Sequence of chain 22.H:
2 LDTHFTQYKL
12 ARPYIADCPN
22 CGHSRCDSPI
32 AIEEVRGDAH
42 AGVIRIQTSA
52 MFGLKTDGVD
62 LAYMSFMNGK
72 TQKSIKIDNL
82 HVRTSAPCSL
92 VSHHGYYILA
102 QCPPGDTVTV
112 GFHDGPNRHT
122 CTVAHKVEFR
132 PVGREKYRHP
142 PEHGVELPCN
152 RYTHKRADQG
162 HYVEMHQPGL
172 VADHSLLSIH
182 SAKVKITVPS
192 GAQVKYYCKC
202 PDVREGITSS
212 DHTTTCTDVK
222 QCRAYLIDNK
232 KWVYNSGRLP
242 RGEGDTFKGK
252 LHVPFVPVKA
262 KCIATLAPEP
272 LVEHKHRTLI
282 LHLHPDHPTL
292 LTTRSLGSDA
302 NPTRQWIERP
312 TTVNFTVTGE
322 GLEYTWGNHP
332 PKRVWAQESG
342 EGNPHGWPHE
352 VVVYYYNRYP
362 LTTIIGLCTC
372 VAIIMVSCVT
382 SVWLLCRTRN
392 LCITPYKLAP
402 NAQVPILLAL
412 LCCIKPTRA

Binding-site contacts:
Ligand atom C4 contacts residue ASN80 of chain 22.D at 4.0 Å.
Ligand atom O1 contacts residue HIS82 of chain 22.H at 3.6 Å.
Ligand atom OAB contacts residue HIS114 of chain 22.H at 3.3 Å.
Ligand atom O4 contacts residue HIS114 of chain 22.D at 3.6 Å.
Ligand atom OAH contacts residue ASN80 of chain 22.D at 3.2 Å (h-bond).
Ligand atom O2 contacts residue HIS82 of chain 22.F at 4.0 Å.
Ligand atom O5 contacts residue HIS82 of chain 22.H at 3.2 Å (h-bond).
Ligand atom O6B contacts residue ASN80 of chain 22.D at 3.0 Å (h-bond).
Ligand atom SAG contacts residue ASN80 of chain 22.D at 4.3 Å.
Ligand atom OAF contacts residue HIS82 of chain 22.D at 3.2 Å (h-bond).
Ligand atom SAG contacts residue HIS114 of chain 22.H at 4.1 Å.
Ligand atom C6 contacts residue ASN80 of chain 22.D at 3.8 Å.
Ligand atom O4 contacts residue ASN80 of chain 22.D at 3.1 Å (h-bond).
Ligand atom SBB contacts residue HIS82 of chain 22.F at 3.5 Å (h-bond).
Ligand atom C2 contacts residue HIS82 of chain 22.D at 4.2 Å.
Ligand atom OBI contacts residue HIS82 of chain 22.F at 2.9 Å.
Ligand atom C5 contacts residue HIS82 of chain 22.H at 4.0 Å.
Ligand atom SBG contacts residue HIS82 of chain 22.F at 4.0 Å.
Ligand atom OBF contacts residue HIS114 of chain 22.F at 3.9 Å.
Ligand atom SBB contacts residue HIS114 of chain 22.D at 4.2 Å.
Ligand atom C1 contacts residue HIS82 of chain 22.H at 3.7 Å.
Ligand atom OBE contacts residue HIS82 of chain 22.F at 2.9 Å (h-bond).
Ligand atom OBH contacts residue HIS114 of chain 22.F at 3.1 Å (h-bond).
Ligand atom OBC contacts residue HIS114 of chain 22.D at 4.1 Å.
Ligand atom OBA contacts residue HIS82 of chain 22.D at 4.3 Å.
Ligand atom SBG contacts residue HIS114 of chain 22.F at 3.5 Å (h-bond).
Ligand atom C3 contacts residue HIS82 of chain 22.D at 4.3 Å.
Ligand atom C1 contacts residue HIS114 of chain 22.H at 3.5 Å.
Ligand atom OBA contacts residue HIS114 of chain 22.D at 3.0 Å (h-bond).
Ligand atom OBI contacts residue HIS114 of chain 22.F at 3.0 Å (h-bond).
Ligand atom SAG contacts residue HIS82 of chain 22.D at 3.7 Å.
Ligand atom OBF contacts residue HIS82 of chain 22.F at 3.9 Å.
Ligand atom OAH contacts residue HIS82 of chain 22.D at 3.1 Å (h-bond).
Ligand atom O3 contacts residue HIS82 of chain 22.D at 3.9 Å.
Ligand atom O3 contacts residue HIS114 of chain 22.D at 3.3 Å (h-bond).
Ligand atom N2 contacts residue HIS114 of chain 22.H at 4.1 Å.
Ligand atom O1 contacts residue HIS114 of chain 22.H at 2.8 Å (h-bond).
Ligand atom OBC contacts residue HIS82 of chain 22.F at 3.2 Å (h-bond).
Ligand atom OAB contacts residue ARG119 of chain 22.H at 3.5 Å.
Ligand atom OAF contacts residue HIS114 of chain 22.H at 4.1 Å.

Sequence of chain 22.F:
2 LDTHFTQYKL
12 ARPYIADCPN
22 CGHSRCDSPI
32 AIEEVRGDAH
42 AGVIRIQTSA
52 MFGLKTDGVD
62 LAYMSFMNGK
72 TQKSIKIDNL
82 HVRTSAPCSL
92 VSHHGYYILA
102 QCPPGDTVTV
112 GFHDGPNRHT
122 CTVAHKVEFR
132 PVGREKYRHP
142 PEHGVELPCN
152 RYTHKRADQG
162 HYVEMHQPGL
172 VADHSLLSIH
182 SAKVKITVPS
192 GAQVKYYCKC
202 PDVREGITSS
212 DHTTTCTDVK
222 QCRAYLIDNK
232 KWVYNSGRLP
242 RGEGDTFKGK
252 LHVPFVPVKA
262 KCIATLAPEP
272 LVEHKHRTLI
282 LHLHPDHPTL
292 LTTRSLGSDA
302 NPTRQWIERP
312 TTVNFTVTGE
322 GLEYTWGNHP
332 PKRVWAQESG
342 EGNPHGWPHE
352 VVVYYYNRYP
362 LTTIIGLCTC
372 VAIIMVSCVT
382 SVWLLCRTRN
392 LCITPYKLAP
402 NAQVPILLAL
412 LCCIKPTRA

Sequence of chain 22.D:
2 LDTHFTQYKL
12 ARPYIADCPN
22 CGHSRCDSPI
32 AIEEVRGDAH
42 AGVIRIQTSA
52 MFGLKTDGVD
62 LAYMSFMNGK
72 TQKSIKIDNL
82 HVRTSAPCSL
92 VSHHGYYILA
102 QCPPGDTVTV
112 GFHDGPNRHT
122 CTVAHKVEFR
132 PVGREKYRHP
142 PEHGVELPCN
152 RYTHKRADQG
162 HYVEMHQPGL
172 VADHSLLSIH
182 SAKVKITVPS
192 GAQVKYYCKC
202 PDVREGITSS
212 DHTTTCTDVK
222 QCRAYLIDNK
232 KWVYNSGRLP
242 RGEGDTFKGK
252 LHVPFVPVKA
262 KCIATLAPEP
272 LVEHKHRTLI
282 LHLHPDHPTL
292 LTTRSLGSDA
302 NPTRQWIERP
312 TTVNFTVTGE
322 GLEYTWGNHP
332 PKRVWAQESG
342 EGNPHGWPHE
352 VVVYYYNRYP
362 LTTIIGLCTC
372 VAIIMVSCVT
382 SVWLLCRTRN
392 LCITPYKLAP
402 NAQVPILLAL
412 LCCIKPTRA

This small molecule binds to this protein.
Small molecule (SMILES): O=C(O)[C@@H]1O[C@H](O[C@H]2[C@@H](OS(=O)(=O)O)O[C@@H](O)[C@H](NS(=O)(=O)O)[C@H]2O)[C@@H](OS(=O)(=O)O)[C@H](O)[C@@H]1O